This small molecule binds to this protein.
Small molecule (SMILES): CC(=O)N[C@H]1[C@H](O[C@H]2[C@H](O)[C@@H](NC(C)=O)CO[C@@H]2CO)O[C@H](CO)[C@@H](O)[C@@H]1O

Sequence of chain 2.A:
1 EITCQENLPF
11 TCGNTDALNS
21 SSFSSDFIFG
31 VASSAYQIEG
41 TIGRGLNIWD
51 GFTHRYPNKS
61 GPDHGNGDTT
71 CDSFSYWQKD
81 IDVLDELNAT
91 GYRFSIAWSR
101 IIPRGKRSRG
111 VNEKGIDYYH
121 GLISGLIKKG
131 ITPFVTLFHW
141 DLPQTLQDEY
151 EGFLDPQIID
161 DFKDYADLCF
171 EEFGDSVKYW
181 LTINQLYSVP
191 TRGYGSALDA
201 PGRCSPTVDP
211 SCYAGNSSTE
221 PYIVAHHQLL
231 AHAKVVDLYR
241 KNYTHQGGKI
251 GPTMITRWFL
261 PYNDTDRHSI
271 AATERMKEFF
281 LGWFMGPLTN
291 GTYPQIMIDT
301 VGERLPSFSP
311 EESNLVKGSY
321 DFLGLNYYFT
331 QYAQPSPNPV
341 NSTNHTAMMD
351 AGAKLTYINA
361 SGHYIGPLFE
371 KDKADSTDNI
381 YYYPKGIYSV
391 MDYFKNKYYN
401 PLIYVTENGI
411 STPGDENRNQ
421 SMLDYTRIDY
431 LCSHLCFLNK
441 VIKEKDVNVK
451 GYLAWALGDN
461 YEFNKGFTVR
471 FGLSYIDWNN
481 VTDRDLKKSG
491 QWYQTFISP

Binding-site contacts:
Ligand atom O3 contacts residue ASP264 of chain 2.A at 4.3 Å.
Ligand atom C8 contacts residue TYR262 of chain 2.A at 4.0 Å (hydrophobic).
Ligand atom O7 contacts residue ASN263 of chain 2.A at 3.5 Å.
Ligand atom O7 contacts residue PRO261 of chain 2.A at 4.4 Å.
Ligand atom C5 contacts residue ASN359 of chain 2.A at 3.6 Å.
Ligand atom O5 contacts residue ASN359 of chain 2.A at 2.3 Å (h-bond).
Ligand atom C1 contacts residue ASN359 of chain 2.A at 1.5 Å.
Ligand atom O6 contacts residue HIS363 of chain 2.A at 4.0 Å.
Ligand atom C5 contacts residue HIS363 of chain 2.A at 3.9 Å.
Ligand atom C3 contacts residue ASN359 of chain 2.A at 3.8 Å.
Ligand atom C8 contacts residue SER361 of chain 2.A at 4.1 Å.
Ligand atom O5 contacts residue HIS363 of chain 2.A at 3.6 Å.
Ligand atom C7 contacts residue ASN263 of chain 2.A at 4.0 Å.
Ligand atom O5 contacts residue TYR332 of chain 2.A at 4.2 Å.
Ligand atom C7 contacts residue ASN359 of chain 2.A at 3.5 Å.
Ligand atom C1 contacts residue HIS363 of chain 2.A at 3.8 Å.
Ligand atom C2 contacts residue SER361 of chain 2.A at 3.6 Å.
Ligand atom C8 contacts residue ASN263 of chain 2.A at 3.5 Å.
Ligand atom C7 contacts residue SER361 of chain 2.A at 4.1 Å.
Ligand atom C7 contacts residue TYR262 of chain 2.A at 3.9 Å (hydrophobic).
Ligand atom N2 contacts residue SER361 of chain 2.A at 3.0 Å (h-bond).
Ligand atom O7 contacts residue TYR262 of chain 2.A at 3.7 Å.
Ligand atom C2 contacts residue ASN359 of chain 2.A at 2.5 Å.
Ligand atom N2 contacts residue ASN359 of chain 2.A at 2.9 Å (h-bond).
Ligand atom O7 contacts residue ASP264 of chain 2.A at 2.9 Å (salt-bridge).
Ligand atom C4 contacts residue ASN359 of chain 2.A at 4.2 Å.
Ligand atom O7 contacts residue ASN359 of chain 2.A at 3.8 Å.
Ligand atom C8 contacts residue ALA360 of chain 2.A at 4.0 Å (hydrophobic).
Ligand atom C6 contacts residue HIS363 of chain 2.A at 3.5 Å.
Ligand atom C3 contacts residue SER361 of chain 2.A at 3.8 Å.
Ligand atom C1 contacts residue SER361 of chain 2.A at 3.5 Å.
Ligand atom C8 contacts residue ASP264 of chain 2.A at 4.2 Å.
Ligand atom C7 contacts residue ASP264 of chain 2.A at 3.8 Å.